The protein below binds the small molecule below.
Small molecule (SMILES): O=C1N=C(NCc2cccs2)S/C1=C/c1ccc2ncccc2c1

Binding-site contacts:
Ligand atom C8 contacts residue HIS87 of chain 1.C at 3.9 Å.
Ligand atom C9 contacts residue PHE85 of chain 1.C at 3.4 Å (hydrophobic).
Ligand atom C7 contacts residue ILE13 of chain 1.C at 3.8 Å (hydrophobic).
Ligand atom C8 contacts residue PHE85 of chain 1.C at 3.5 Å (hydrophobic).
Ligand atom S2 contacts residue GLU15 of chain 1.C at 3.6 Å.
Ligand atom C4 contacts residue LEU137 of chain 1.C at 3.8 Å (hydrophobic).
Ligand atom N3 contacts residue ASP148 of chain 1.C at 2.6 Å (salt-bridge).
Ligand atom C18 contacts residue ASP148 of chain 1.C at 3.3 Å.
Ligand atom N1 contacts residue LEU86 of chain 1.C at 2.7 Å (h-bond).
Ligand atom C6 contacts residue GLU84 of chain 1.C at 3.5 Å.
Ligand atom C5 contacts residue ALA34 of chain 1.C at 3.8 Å (hydrophobic).
Ligand atom S2 contacts residue GLY16 of chain 1.C at 3.7 Å.
Ligand atom C6 contacts residue VAL67 of chain 1.C at 3.8 Å (hydrophobic).
Ligand atom N3 contacts residue GLY16 of chain 1.C at 3.5 Å.
Ligand atom C5 contacts residue LEU137 of chain 1.C at 3.5 Å (hydrophobic).
Ligand atom C6 contacts residue LEU137 of chain 1.C at 3.5 Å (hydrophobic).
Ligand atom N3 contacts residue ASN135 of chain 1.C at 3.6 Å.
Ligand atom C19 contacts residue GLU134 of chain 1.C at 3.9 Å.
Ligand atom S2 contacts residue VAL21 of chain 1.C at 3.8 Å.
Ligand atom C1 contacts residue ALA34 of chain 1.C at 3.8 Å (hydrophobic).
Ligand atom C4 contacts residue LEU86 of chain 1.C at 3.8 Å (hydrophobic).
Ligand atom O1 contacts residue LEU137 of chain 1.C at 3.1 Å.
Ligand atom C15 contacts residue ASP148 of chain 1.C at 3.6 Å.
Ligand atom C23 contacts residue GLU134 of chain 1.C at 3.2 Å.
Ligand atom C6 contacts residue PHE83 of chain 1.C at 3.9 Å (hydrophobic).
Ligand atom C5 contacts residue GLU84 of chain 1.C at 3.0 Å.
Ligand atom C1 contacts residue LEU137 of chain 1.C at 3.6 Å (hydrophobic).
Ligand atom C18 contacts residue ASN135 of chain 1.C at 3.2 Å.
Ligand atom C21 contacts residue ILE13 of chain 1.C at 3.7 Å (hydrophobic).
Ligand atom N1 contacts residue PHE85 of chain 1.C at 3.6 Å.
Ligand atom S2 contacts residue GLY14 of chain 1.C at 3.7 Å.
Ligand atom C6 contacts residue ALA34 of chain 1.C at 3.7 Å (hydrophobic).
Ligand atom S1 contacts residue LYS36 of chain 1.C at 3.7 Å.
Ligand atom C18 contacts residue GLY16 of chain 1.C at 3.4 Å.
Ligand atom C9 contacts residue LEU86 of chain 1.C at 3.4 Å (hydrophobic).
Ligand atom C3 contacts residue LEU137 of chain 1.C at 3.9 Å (hydrophobic).
Ligand atom S1 contacts residue VAL21 of chain 1.C at 3.7 Å.
Ligand atom C2 contacts residue LEU137 of chain 1.C at 3.8 Å (hydrophobic).
Ligand atom C9 contacts residue HIS87 of chain 1.C at 3.8 Å.
Ligand atom C22 contacts residue ASP89 of chain 1.C at 3.7 Å.

Sequence of chain 1.C:
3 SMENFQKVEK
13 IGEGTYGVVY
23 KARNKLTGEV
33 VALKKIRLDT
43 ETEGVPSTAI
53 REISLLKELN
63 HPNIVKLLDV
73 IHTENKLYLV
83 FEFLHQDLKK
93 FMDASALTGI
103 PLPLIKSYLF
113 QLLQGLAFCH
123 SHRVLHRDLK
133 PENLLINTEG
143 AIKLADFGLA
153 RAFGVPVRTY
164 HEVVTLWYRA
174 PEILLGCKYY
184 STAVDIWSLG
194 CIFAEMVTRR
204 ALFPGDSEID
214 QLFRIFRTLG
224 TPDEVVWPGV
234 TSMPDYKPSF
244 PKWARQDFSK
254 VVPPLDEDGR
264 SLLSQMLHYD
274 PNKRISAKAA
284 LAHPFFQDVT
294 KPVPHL